Binding-site contacts:
Ligand atom C2 contacts residue ASN66 of chain 1.A at 2.4 Å.
Ligand atom O5 contacts residue ASN66 of chain 1.A at 2.4 Å (h-bond).
Ligand atom C3 contacts residue TRP358 of chain 1.A at 4.2 Å (hydrophobic).
Ligand atom O3 contacts residue TRP358 of chain 1.A at 3.9 Å.
Ligand atom N2 contacts residue ASN66 of chain 1.A at 2.8 Å (h-bond).
Ligand atom O7 contacts residue TRP358 of chain 1.A at 2.9 Å.
Ligand atom C4 contacts residue TRP358 of chain 1.A at 3.8 Å (hydrophobic).
Ligand atom C1 contacts residue TRP358 of chain 1.A at 3.8 Å (hydrophobic).
Ligand atom O7 contacts residue TYR387 of chain 3.A at 4.0 Å.
Ligand atom C2 contacts residue TRP358 of chain 1.A at 3.8 Å (hydrophobic).
Ligand atom C4 contacts residue ASN66 of chain 1.A at 4.2 Å.
Ligand atom O6 contacts residue TRP358 of chain 1.A at 4.3 Å.
Ligand atom C3 contacts residue ASN66 of chain 1.A at 3.7 Å.
Ligand atom C8 contacts residue ASN66 of chain 1.A at 4.1 Å.
Ligand atom C7 contacts residue ASN66 of chain 1.A at 3.0 Å.
Ligand atom C6 contacts residue TRP358 of chain 1.A at 3.7 Å (hydrophobic).
Ligand atom N2 contacts residue TRP358 of chain 1.A at 4.4 Å.
Ligand atom O5 contacts residue TRP358 of chain 1.A at 3.9 Å.
Ligand atom O4 contacts residue TRP358 of chain 1.A at 4.2 Å.
Ligand atom C1 contacts residue ASN66 of chain 1.A at 1.4 Å.
Ligand atom C5 contacts residue TRP358 of chain 1.A at 4.2 Å (hydrophobic).
Ligand atom C7 contacts residue TRP358 of chain 1.A at 3.8 Å (hydrophobic).
Ligand atom O7 contacts residue ASN66 of chain 1.A at 3.0 Å (h-bond).
Ligand atom C5 contacts residue ASN66 of chain 1.A at 3.6 Å.

The small molecule below binds the protein below.
Small molecule (SMILES): CC(=O)N[C@H]1[C@H](O[C@H]2[C@H](O)[C@@H](NC(C)=O)CO[C@@H]2CO)O[C@H](CO)[C@@H](O)[C@@H]1O

Sequence of chain 1.A:
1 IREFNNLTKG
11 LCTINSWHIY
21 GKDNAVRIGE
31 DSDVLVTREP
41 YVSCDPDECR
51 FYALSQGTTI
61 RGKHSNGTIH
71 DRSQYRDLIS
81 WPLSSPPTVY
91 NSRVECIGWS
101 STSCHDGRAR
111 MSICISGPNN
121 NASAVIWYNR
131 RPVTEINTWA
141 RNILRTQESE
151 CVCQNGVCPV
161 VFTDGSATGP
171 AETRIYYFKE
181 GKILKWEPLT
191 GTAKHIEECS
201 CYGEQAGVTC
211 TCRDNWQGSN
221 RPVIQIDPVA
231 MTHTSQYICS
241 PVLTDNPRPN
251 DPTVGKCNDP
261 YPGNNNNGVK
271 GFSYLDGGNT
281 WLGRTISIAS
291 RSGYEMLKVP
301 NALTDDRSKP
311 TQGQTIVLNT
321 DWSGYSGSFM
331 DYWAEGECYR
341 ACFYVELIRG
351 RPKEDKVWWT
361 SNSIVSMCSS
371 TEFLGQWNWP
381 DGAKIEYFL

Sequence of chain 3.A:
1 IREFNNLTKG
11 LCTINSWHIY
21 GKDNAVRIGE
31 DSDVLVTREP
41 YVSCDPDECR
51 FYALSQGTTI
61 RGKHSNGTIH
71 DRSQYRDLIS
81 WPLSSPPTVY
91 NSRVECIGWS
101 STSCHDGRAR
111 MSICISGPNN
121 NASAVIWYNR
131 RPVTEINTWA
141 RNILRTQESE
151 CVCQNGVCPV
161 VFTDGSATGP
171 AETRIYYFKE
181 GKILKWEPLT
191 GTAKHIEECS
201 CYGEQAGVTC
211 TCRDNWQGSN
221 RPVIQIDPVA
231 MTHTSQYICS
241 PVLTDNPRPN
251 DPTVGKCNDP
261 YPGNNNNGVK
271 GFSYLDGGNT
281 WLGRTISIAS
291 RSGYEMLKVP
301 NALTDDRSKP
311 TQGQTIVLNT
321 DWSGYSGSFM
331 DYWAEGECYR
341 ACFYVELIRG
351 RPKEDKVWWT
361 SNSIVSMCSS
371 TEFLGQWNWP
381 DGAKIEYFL